Binding-site contacts:
Ligand atom C7 contacts residue ASN65 of chain 2.A at 3.5 Å.
Ligand atom C4 contacts residue ASN65 of chain 2.A at 4.1 Å.
Ligand atom C8 contacts residue ILE386 of chain 2.A at 4.4 Å (hydrophobic).
Ligand atom C5 contacts residue ASN65 of chain 2.A at 3.6 Å.
Ligand atom C8 contacts residue ILE355 of chain 2.A at 4.2 Å (hydrophobic).
Ligand atom C1 contacts residue ASN65 of chain 2.A at 1.4 Å.
Ligand atom O7 contacts residue ILE355 of chain 2.A at 4.2 Å.
Ligand atom C2 contacts residue ASN65 of chain 2.A at 2.5 Å.
Ligand atom C3 contacts residue ASN65 of chain 2.A at 3.8 Å.
Ligand atom C7 contacts residue ILE355 of chain 2.A at 4.4 Å (hydrophobic).
Ligand atom O5 contacts residue ASN65 of chain 2.A at 2.2 Å (h-bond).
Ligand atom O7 contacts residue ASN65 of chain 2.A at 3.3 Å (h-bond).
Ligand atom N2 contacts residue ASN65 of chain 2.A at 3.1 Å (h-bond).

Sequence of chain 2.A:
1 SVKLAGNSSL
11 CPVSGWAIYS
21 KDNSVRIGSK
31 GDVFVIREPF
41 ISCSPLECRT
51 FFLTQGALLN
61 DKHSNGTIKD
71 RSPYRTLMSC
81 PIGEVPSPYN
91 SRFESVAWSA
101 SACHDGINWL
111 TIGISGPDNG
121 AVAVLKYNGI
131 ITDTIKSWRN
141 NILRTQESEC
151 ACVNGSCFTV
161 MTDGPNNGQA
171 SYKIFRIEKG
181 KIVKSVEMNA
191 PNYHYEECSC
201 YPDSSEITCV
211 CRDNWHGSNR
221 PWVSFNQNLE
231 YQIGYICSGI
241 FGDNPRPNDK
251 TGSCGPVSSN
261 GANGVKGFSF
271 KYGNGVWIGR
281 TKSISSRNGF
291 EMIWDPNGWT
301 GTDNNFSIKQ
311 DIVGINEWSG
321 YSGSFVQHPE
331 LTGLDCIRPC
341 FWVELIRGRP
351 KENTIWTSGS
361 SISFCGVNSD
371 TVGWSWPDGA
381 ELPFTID

A protein and the small-molecule ligand that binds it are described below.
Small molecule (SMILES): CC(=O)N[C@@H]1[C@@H](O)[C@H](O)[C@@H](CO)O[C@H]1O